Binding-site contacts:
Ligand atom O5 contacts residue THR233 of chain 1.B at 3.8 Å.
Ligand atom C7 contacts residue ASN231 of chain 1.B at 3.4 Å.
Ligand atom O5 contacts residue ASN231 of chain 1.B at 2.5 Å (h-bond).
Ligand atom N2 contacts residue ASN231 of chain 1.B at 2.9 Å (h-bond).
Ligand atom C2 contacts residue ASN231 of chain 1.B at 2.5 Å.
Ligand atom C1 contacts residue ASN231 of chain 1.B at 1.5 Å.
Ligand atom C4 contacts residue THR105 of chain 1.B at 4.3 Å.
Ligand atom O7 contacts residue ASN231 of chain 1.B at 3.6 Å.
Ligand atom O6 contacts residue THR233 of chain 1.B at 4.0 Å.
Ligand atom C6 contacts residue THR233 of chain 1.B at 3.6 Å.
Ligand atom C6 contacts residue THR105 of chain 1.B at 3.8 Å.
Ligand atom C4 contacts residue ASN231 of chain 1.B at 4.3 Å.
Ligand atom C3 contacts residue ASN231 of chain 1.B at 3.8 Å.
Ligand atom C5 contacts residue THR233 of chain 1.B at 4.4 Å.
Ligand atom C5 contacts residue ASN231 of chain 1.B at 3.8 Å.
Ligand atom C8 contacts residue ASN231 of chain 1.B at 4.4 Å.

This small molecule binds to this protein.
Small molecule (SMILES): CC(=O)N[C@@H]1[C@@H](O)[C@H](O)[C@@H](CO)O[C@H]1O

Sequence of chain 1.B:
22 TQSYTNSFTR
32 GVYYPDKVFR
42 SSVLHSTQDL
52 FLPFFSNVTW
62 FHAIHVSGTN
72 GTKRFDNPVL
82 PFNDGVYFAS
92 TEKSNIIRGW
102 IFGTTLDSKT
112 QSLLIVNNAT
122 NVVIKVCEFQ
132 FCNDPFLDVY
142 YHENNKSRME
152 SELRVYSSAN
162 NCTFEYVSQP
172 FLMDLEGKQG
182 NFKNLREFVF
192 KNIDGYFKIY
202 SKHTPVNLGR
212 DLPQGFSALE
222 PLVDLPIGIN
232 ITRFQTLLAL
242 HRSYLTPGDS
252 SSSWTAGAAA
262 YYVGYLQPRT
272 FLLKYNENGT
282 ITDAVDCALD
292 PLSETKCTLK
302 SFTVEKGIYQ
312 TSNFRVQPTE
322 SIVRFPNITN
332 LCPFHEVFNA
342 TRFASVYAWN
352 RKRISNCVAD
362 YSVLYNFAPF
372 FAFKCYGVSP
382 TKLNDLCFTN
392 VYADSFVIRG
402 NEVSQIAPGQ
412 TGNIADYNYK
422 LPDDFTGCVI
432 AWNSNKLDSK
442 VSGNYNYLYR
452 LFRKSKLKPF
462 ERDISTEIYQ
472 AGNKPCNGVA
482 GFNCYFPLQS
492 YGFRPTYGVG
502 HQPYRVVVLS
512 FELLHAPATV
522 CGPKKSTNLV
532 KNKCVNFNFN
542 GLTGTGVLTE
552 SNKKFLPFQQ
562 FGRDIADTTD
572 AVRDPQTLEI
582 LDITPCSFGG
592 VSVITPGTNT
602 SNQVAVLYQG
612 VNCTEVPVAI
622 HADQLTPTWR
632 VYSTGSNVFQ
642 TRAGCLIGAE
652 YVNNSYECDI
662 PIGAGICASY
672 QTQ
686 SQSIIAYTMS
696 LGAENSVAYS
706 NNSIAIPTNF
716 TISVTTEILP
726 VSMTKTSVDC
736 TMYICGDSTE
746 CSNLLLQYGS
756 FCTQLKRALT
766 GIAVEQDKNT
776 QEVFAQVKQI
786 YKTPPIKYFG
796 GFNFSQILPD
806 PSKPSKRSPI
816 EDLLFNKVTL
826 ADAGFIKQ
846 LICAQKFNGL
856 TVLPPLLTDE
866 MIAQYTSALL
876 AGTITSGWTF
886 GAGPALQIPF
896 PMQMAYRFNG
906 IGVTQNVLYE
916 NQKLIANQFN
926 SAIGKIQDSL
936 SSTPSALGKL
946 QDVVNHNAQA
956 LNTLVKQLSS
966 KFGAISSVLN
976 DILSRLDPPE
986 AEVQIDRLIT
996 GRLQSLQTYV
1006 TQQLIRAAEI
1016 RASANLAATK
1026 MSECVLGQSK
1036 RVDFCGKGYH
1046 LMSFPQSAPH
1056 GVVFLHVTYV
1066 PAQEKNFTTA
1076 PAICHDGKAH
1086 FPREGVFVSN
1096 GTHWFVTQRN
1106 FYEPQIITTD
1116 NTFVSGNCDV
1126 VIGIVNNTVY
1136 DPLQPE